Binding-site contacts:
Ligand atom C12 contacts residue FMN1 of chain 1.K at 3.6 Å.
Ligand atom ND contacts residue ASN130 of chain 2.D at 3.4 Å (h-bond).
Ligand atom O1D contacts residue GLY149 of chain 1.D at 3.2 Å.
Ligand atom CC2 contacts residue ALA188 of chain 1.D at 3.4 Å (hydrophobic).
Ligand atom CL contacts residue GLU129 of chain 2.D at 3.1 Å.
Ligand atom CC2 contacts residue GLU129 of chain 2.D at 3.5 Å.
Ligand atom O2B contacts residue TYR127 of chain 2.D at 3.3 Å.
Ligand atom C6 contacts residue FMN1 of chain 1.K at 3.2 Å.
Ligand atom NC1 contacts residue GLU129 of chain 2.D at 3.7 Å.
Ligand atom C5 contacts residue PHE125 of chain 2.D at 3.6 Å (hydrophobic).
Ligand atom O4 contacts residue FMN1 of chain 1.K at 3.3 Å.
Ligand atom O1B contacts residue TYR127 of chain 2.D at 3.5 Å.
Ligand atom C10 contacts residue FMN1 of chain 1.K at 3.3 Å.
Ligand atom O3D contacts residue TYR156 of chain 1.D at 3.7 Å.
Ligand atom O3D contacts residue VAL150 of chain 1.D at 3.4 Å.
Ligand atom C5 contacts residue FMN1 of chain 1.K at 3.2 Å.
Ligand atom NC5 contacts residue GLY131 of chain 2.D at 3.7 Å.
Ligand atom O2B contacts residue THR128 of chain 2.D at 3.5 Å (h-bond).
Ligand atom CC4 contacts residue ASN130 of chain 2.D at 3.3 Å.
Ligand atom CB6 contacts residue PRO132 of chain 2.D at 3.6 Å (hydrophobic).
Ligand atom C4 contacts residue FMN1 of chain 1.K at 3.5 Å.
Ligand atom CB5 contacts residue PRO132 of chain 2.D at 3.5 Å (hydrophobic).
Ligand atom CD6 contacts residue TYR151 of chain 1.D at 3.7 Å (hydrophobic).
Ligand atom CB4 contacts residue ASN187 of chain 1.D at 3.5 Å.
Ligand atom C3 contacts residue FMN1 of chain 1.K at 3.5 Å.
Ligand atom NB contacts residue PRO132 of chain 2.D at 3.6 Å.
Ligand atom O11 contacts residue FMN1 of chain 1.K at 3.7 Å.
Ligand atom CB5 contacts residue ASN187 of chain 1.D at 3.5 Å.
Ligand atom O1A contacts residue ASN187 of chain 1.D at 3.7 Å.
Ligand atom O11 contacts residue PRO132 of chain 2.D at 3.5 Å.
Ligand atom O1D contacts residue VAL150 of chain 1.D at 3.0 Å (h-bond).
Ligand atom C11 contacts residue FMN1 of chain 1.K at 3.5 Å.
Ligand atom CD5 contacts residue TYR151 of chain 1.D at 3.2 Å (hydrophobic).
Ligand atom C14 contacts residue ASN187 of chain 1.D at 3.5 Å.
Ligand atom NC3 contacts residue ASN130 of chain 2.D at 3.5 Å (h-bond).
Ligand atom C7 contacts residue ALA119 of chain 2.D at 3.4 Å (hydrophobic).
Ligand atom C9 contacts residue FMN1 of chain 1.K at 3.5 Å.
Ligand atom NC1 contacts residue ALA188 of chain 1.D at 3.4 Å.
Ligand atom O3A contacts residue TYR127 of chain 2.D at 3.2 Å (h-bond).
Ligand atom C8 contacts residue ASN104 of chain 1.D at 3.3 Å.

Sequence of chain 2.D:
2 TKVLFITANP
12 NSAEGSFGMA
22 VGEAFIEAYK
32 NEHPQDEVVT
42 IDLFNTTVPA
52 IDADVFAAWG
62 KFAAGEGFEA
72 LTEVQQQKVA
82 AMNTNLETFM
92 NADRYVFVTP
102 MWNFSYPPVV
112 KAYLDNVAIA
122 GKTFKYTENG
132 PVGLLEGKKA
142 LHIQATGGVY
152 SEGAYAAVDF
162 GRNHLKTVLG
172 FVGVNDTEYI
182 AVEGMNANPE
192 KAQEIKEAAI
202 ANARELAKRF

Sequence of chain 1.D:
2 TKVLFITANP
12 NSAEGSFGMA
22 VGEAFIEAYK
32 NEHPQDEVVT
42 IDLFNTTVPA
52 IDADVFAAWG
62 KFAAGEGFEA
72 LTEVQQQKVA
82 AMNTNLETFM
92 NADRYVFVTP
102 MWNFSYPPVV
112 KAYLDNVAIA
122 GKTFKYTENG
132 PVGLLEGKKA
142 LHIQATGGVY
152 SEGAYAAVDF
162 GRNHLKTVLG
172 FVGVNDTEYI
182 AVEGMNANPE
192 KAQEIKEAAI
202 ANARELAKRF

A small-molecule ligand and the protein it binds are described below.
Small molecule (SMILES): Nc1c(S(=O)(=O)O)cc(Nc2ccc(Nc3nc(Cl)nc(Nc4ccccc4S(=O)(=O)O)n3)c(S(=O)(=O)O)c2)c2c1C(=O)c1ccccc1C2=O